The protein below binds the small molecule below.
Small molecule (SMILES): NC(=O)C[C@@H]1NC(=O)[C@@H]([NH3+])Cc2c[nH]c3c(cccc23)O[C@@H]2c3c[nH]c4cc(ccc34)[C@H](CCC[NH3+])[C@@H](C(=O)N[C@@H](CO)C(=O)N[C@@H](Cc3c[nH]c4ccccc34)C(=O)O)NC(=O)[C@H](CO)NC(=O)[C@H]2NC1=O

Binding-site contacts:
Ligand atom CB contacts residue ASN425 of chain 1.A at 3.2 Å.
Ligand atom O contacts residue PHE429 of chain 1.A at 2.7 Å (h-bond).
Ligand atom N contacts residue ASN425 of chain 1.A at 3.5 Å (h-bond).
Ligand atom CE3 contacts residue GLN449 of chain 1.A at 3.7 Å.
Ligand atom N contacts residue PHE431 of chain 1.A at 3.0 Å (h-bond).
Ligand atom N contacts residue GLY432 of chain 1.A at 3.5 Å.
Ligand atom CA contacts residue ASN425 of chain 1.A at 3.3 Å.
Ligand atom C contacts residue ASN425 of chain 1.A at 2.9 Å.
Ligand atom O contacts residue ASN430 of chain 1.A at 3.0 Å.
Ligand atom OG contacts residue ASN430 of chain 1.A at 3.6 Å.
Ligand atom CH2 contacts residue GLN449 of chain 1.A at 3.5 Å.
Ligand atom CA contacts residue GLY432 of chain 1.A at 3.4 Å.
Ligand atom CD1 contacts residue SER428 of chain 1.A at 3.2 Å.
Ligand atom OG contacts residue ASN425 of chain 1.A at 2.8 Å (h-bond).
Ligand atom N contacts residue ILE433 of chain 1.A at 2.9 Å (h-bond).
Ligand atom OG contacts residue GLY427 of chain 1.A at 3.0 Å (h-bond).
Ligand atom N contacts residue GLY810 of chain 1.A at 3.0 Å (h-bond).
Ligand atom CE3 contacts residue PHE431 of chain 1.A at 3.5 Å (hydrophobic).
Ligand atom CE2 contacts residue SER428 of chain 1.A at 3.7 Å.
Ligand atom CZ3 contacts residue PHE431 of chain 1.A at 3.0 Å (hydrophobic).
Ligand atom NE1 contacts residue SER428 of chain 1.A at 3.0 Å (h-bond).
Ligand atom C contacts residue PHE429 of chain 1.A at 3.7 Å (hydrophobic).
Ligand atom O contacts residue SER428 of chain 1.A at 3.6 Å.
Ligand atom N contacts residue PHE429 of chain 1.A at 2.9 Å (h-bond).
Ligand atom N contacts residue GLY427 of chain 1.A at 3.7 Å.
Ligand atom N contacts residue LEU783 of chain 1.A at 3.1 Å (h-bond).
Ligand atom O contacts residue PHE431 of chain 1.A at 3.0 Å (h-bond).
Ligand atom NE1 contacts residue PHE429 of chain 1.A at 3.5 Å.
Ligand atom CB contacts residue GLY427 of chain 1.A at 3.6 Å.
Ligand atom CA contacts residue PHE429 of chain 1.A at 3.4 Å (hydrophobic).
Ligand atom C contacts residue PHE429 of chain 1.A at 3.5 Å (hydrophobic).
Ligand atom CZ3 contacts residue GLN449 of chain 1.A at 3.1 Å.
Ligand atom OXT contacts residue ASN425 of chain 1.A at 2.6 Å (h-bond).
Ligand atom CA contacts residue LEU783 of chain 1.A at 3.3 Å (hydrophobic).
Ligand atom CH2 contacts residue PHE431 of chain 1.A at 3.5 Å (hydrophobic).
Ligand atom CD1 contacts residue PHE429 of chain 1.A at 3.3 Å (hydrophobic).
Ligand atom O contacts residue ASN425 of chain 1.A at 3.4 Å (h-bond).
Ligand atom CZ2 contacts residue VAL447 of chain 1.A at 3.6 Å (hydrophobic).
Ligand atom CD1 contacts residue GLY427 of chain 1.A at 3.6 Å.
Ligand atom CA contacts residue GLY427 of chain 1.A at 3.6 Å.

Sequence of chain 1.A:
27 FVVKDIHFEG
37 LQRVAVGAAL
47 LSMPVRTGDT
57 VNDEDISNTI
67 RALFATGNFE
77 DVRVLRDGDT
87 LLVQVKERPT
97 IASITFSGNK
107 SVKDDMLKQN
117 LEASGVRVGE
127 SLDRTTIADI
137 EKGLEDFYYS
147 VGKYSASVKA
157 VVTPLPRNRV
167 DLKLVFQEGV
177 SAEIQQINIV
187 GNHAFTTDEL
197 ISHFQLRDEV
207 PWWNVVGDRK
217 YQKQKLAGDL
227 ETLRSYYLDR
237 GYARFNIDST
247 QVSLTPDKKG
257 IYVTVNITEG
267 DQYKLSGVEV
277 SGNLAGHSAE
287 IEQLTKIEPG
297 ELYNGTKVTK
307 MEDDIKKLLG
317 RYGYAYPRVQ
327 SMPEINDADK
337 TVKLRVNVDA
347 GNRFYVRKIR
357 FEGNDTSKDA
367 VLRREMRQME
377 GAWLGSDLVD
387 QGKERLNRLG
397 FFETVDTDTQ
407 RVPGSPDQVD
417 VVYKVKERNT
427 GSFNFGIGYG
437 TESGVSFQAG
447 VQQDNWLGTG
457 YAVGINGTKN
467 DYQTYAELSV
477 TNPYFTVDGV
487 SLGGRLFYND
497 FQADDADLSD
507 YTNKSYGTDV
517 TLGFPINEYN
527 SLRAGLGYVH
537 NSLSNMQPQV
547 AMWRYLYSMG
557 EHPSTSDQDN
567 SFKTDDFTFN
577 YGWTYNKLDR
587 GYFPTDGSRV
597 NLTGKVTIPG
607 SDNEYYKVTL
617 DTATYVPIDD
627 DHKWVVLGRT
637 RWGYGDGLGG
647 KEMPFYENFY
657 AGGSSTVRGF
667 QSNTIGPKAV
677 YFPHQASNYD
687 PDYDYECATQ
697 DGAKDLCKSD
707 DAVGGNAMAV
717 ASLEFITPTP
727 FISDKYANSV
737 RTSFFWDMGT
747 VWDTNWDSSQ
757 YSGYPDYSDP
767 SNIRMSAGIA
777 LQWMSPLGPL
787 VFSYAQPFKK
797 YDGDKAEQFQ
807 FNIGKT